Binding-site contacts:
Ligand atom O2 contacts residue HIS99 of chain 1.A at 2.9 Å.
Ligand atom O3 contacts residue HIS99 of chain 1.A at 3.1 Å (h-bond).
Ligand atom C3 contacts residue HIS99 of chain 1.A at 4.0 Å.
Ligand atom O3 contacts residue SER96 of chain 1.A at 4.3 Å.
Ligand atom C2 contacts residue HIS99 of chain 1.A at 3.7 Å.
Ligand atom O3 contacts residue ASP93 of chain 1.A at 4.2 Å.

The small molecule below binds the protein below.
Small molecule (SMILES): OC[C@H]1O[C@@](CO)(O[C@H]2O[C@H](CO)[C@@H](O)[C@H](O)[C@H]2O)[C@@H](O)[C@@H]1O

Sequence of chain 1.A:
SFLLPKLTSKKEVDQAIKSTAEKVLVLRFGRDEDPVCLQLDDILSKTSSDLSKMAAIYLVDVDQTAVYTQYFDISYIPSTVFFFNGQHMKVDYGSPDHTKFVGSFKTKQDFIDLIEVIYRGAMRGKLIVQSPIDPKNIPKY